A protein and the small-molecule ligand that binds it are described below.
Small molecule (SMILES): Nc1nc2c(ncn2[C@H]2C[C@H](O)[C@@H](CO[P](=O)(O)O[P](=O)(O)OP(=O)(O)O)O2)c(=O)[nH]1

Binding-site contacts:
Ligand atom O1G contacts residue LYS409 of chain 1.A at 2.8 Å (salt-bridge).
Ligand atom O2B contacts residue GLN359 of chain 1.A at 3.2 Å (h-bond).
Ligand atom O1A contacts residue DPO1 of chain 1.G at 2.5 Å (h-bond).
Ligand atom O3B contacts residue HIS385 of chain 1.A at 3.4 Å.
Ligand atom PA contacts residue DPO1 of chain 1.G at 1.5 Å.
Ligand atom O3A contacts residue DPO1 of chain 1.G at 0.2 Å (h-bond).
Ligand atom PG contacts residue DPO1 of chain 1.G at 0.2 Å.
Ligand atom O3' contacts residue PHE413 of chain 1.A at 3.1 Å.
Ligand atom O2B contacts residue CA1 of chain 1.I at 2.6 Å.
Ligand atom PB contacts residue DPO1 of chain 1.G at 0.1 Å.
Ligand atom O1B contacts residue HIS385 of chain 1.A at 2.9 Å (h-bond).
Ligand atom O2A contacts residue CA1 of chain 1.I at 2.4 Å.
Ligand atom O2B contacts residue ASP533 of chain 1.A at 3.4 Å (salt-bridge).
Ligand atom C2' contacts residue GLU361 of chain 1.A at 3.3 Å.
Ligand atom O3B contacts residue DPO1 of chain 1.G at 0.2 Å (h-bond).
Ligand atom O1G contacts residue DPO1 of chain 1.G at 0.7 Å (h-bond).
Ligand atom O1G contacts residue ARG405 of chain 1.A at 2.8 Å (salt-bridge).
Ligand atom O3G contacts residue ARG405 of chain 1.A at 2.8 Å (salt-bridge).
Ligand atom C3' contacts residue PHE413 of chain 1.A at 3.4 Å (hydrophobic).
Ligand atom O3' contacts residue GLU361 of chain 1.A at 3.4 Å.
Ligand atom C5' contacts residue ASP533 of chain 1.A at 3.3 Å.
Ligand atom O2A contacts residue DPO1 of chain 1.G at 2.5 Å (h-bond).
Ligand atom O2A contacts residue ASP533 of chain 1.A at 3.1 Å (salt-bridge).
Ligand atom O3' contacts residue DPO1 of chain 1.G at 3.0 Å (h-bond).
Ligand atom O3A contacts residue LYS409 of chain 1.A at 3.2 Å (salt-bridge).
Ligand atom O1B contacts residue GLN359 of chain 1.A at 3.2 Å.
Ligand atom O2B contacts residue DPO1 of chain 1.G at 0.2 Å (h-bond).
Ligand atom O5' contacts residue DPO1 of chain 1.G at 2.4 Å (h-bond).
Ligand atom O2G contacts residue CA1 of chain 1.I at 2.5 Å.
Ligand atom O2G contacts residue DPO1 of chain 1.G at 0.1 Å (h-bond).
Ligand atom O3B contacts residue GLN359 of chain 1.A at 3.2 Å (h-bond).
Ligand atom C5' contacts residue DPO1 of chain 1.G at 3.2 Å.
Ligand atom N2 contacts residue TYR417 of chain 1.A at 3.3 Å.
Ligand atom O4' contacts residue ARG318 of chain 1.A at 3.2 Å (salt-bridge).
Ligand atom O2G contacts residue ASP356 of chain 1.A at 3.4 Å (salt-bridge).
Ligand atom O3G contacts residue DPO1 of chain 1.G at 0.7 Å (h-bond).
Ligand atom O2B contacts residue ILE360 of chain 1.A at 3.4 Å (h-bond).
Ligand atom O1B contacts residue DPO1 of chain 1.G at 0.1 Å (h-bond).
Ligand atom O1A contacts residue LYS409 of chain 1.A at 3.1 Å (salt-bridge).
Ligand atom O1B contacts residue PHE413 of chain 1.A at 3.2 Å.

Sequence of chain 1.A:
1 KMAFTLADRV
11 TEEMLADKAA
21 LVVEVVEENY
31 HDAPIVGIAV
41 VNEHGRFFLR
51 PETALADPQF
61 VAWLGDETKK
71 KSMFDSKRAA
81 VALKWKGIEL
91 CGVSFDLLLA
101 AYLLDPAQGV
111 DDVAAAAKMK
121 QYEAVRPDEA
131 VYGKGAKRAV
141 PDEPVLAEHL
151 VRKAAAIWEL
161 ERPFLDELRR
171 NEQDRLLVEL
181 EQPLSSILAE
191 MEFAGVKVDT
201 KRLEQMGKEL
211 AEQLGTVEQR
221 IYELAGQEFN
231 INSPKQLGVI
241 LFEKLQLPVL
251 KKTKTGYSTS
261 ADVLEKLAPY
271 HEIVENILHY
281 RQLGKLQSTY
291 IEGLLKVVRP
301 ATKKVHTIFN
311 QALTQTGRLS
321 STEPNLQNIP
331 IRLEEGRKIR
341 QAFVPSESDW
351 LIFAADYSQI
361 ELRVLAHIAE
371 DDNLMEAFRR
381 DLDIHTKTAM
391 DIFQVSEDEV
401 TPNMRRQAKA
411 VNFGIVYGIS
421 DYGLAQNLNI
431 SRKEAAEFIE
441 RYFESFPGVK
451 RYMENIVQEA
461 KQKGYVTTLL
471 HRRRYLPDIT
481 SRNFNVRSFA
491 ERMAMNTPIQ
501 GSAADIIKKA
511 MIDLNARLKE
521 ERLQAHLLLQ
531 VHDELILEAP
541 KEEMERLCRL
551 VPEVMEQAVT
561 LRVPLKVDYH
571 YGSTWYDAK